A protein and the small-molecule ligand that binds it are described below.
Small molecule (SMILES): Nc1nc2c(ncn2[C@H]2C[C@H](O)[C@@H](CO[P](=O)(O)O[P](=O)(O)OP(=O)(O)O)O2)c(=O)[nH]1

Sequence of chain 1.A:
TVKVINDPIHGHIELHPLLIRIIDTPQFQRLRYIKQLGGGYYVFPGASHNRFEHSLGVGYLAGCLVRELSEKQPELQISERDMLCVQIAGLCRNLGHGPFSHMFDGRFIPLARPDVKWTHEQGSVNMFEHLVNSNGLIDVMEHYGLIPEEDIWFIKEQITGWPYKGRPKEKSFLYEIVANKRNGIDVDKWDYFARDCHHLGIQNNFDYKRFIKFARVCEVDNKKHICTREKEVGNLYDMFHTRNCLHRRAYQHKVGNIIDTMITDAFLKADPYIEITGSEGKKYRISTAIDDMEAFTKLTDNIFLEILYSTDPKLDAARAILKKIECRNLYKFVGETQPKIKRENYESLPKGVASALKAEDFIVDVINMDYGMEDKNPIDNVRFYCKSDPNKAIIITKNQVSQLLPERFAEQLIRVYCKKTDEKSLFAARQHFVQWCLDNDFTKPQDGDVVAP

Binding-site contacts:
Ligand atom C2 contacts residue ARG348 of chain 1.D at 3.3 Å.
Ligand atom N3 contacts residue ARG348 of chain 1.D at 3.3 Å (salt-bridge).
Ligand atom O2A contacts residue LYS13 of chain 1.H at 2.5 Å (salt-bridge).
Ligand atom O2A contacts residue MG1 of chain 1.UA at 2.3 Å.
Ligand atom O2G contacts residue LYS13 of chain 1.H at 2.9 Å (salt-bridge).
Ligand atom N1 contacts residue ASP34 of chain 1.H at 3.0 Å (salt-bridge).
Ligand atom O5' contacts residue ARG348 of chain 1.D at 2.8 Å (salt-bridge).
Ligand atom O3G contacts residue LYS13 of chain 1.H at 3.1 Å (salt-bridge).
Ligand atom N2 contacts residue ASP34 of chain 1.H at 3.3 Å (salt-bridge).
Ligand atom N7 contacts residue TYR52 of chain 1.D at 3.6 Å (h-bond).
Ligand atom C6 contacts residue ARG348 of chain 1.D at 3.4 Å.
Ligand atom O2B contacts residue MG1 of chain 1.UA at 2.6 Å.
Ligand atom C5 contacts residue ARG348 of chain 1.D at 3.5 Å.
Ligand atom C8 contacts residue VAL53 of chain 1.D at 3.0 Å (hydrophobic).
Ligand atom O2G contacts residue MG1 of chain 1.UA at 2.2 Å.
Ligand atom N9 contacts residue VAL53 of chain 1.D at 3.4 Å (h-bond).
Ligand atom C4' contacts residue DGT1 of chain 1.L at 3.5 Å.
Ligand atom C4 contacts residue ARG348 of chain 1.D at 3.5 Å.
Ligand atom O1B contacts residue VAL275 of chain 1.D at 3.2 Å.
Ligand atom O3' contacts residue DGT1 of chain 1.L at 2.6 Å (h-bond).
Ligand atom O6 contacts residue PHE62 of chain 1.H at 3.5 Å.
Ligand atom N2 contacts residue ARG348 of chain 1.D at 3.4 Å (salt-bridge).
Ligand atom O6 contacts residue ARG42 of chain 1.H at 3.1 Å (salt-bridge).
Ligand atom C3' contacts residue DGT1 of chain 1.L at 3.5 Å.
Ligand atom O1A contacts residue ARG348 of chain 1.D at 3.0 Å (salt-bridge).
Ligand atom N1 contacts residue ARG348 of chain 1.D at 3.5 Å (salt-bridge).
Ligand atom C5' contacts residue DGT1 of chain 1.L at 3.1 Å.
Ligand atom C1' contacts residue VAL53 of chain 1.D at 3.3 Å (hydrophobic).
Ligand atom PG contacts residue MG1 of chain 1.UA at 3.6 Å.
Ligand atom C2' contacts residue VAL14 of chain 1.H at 3.5 Å (hydrophobic).
Ligand atom O6 contacts residue ILE33 of chain 1.H at 3.4 Å.
Ligand atom O2G contacts residue DGT1 of chain 1.L at 2.8 Å (h-bond).
Ligand atom O6 contacts residue GLN39 of chain 1.H at 3.2 Å (h-bond).
Ligand atom C8 contacts residue TYR52 of chain 1.D at 3.5 Å (hydrophobic).
Ligand atom O2A contacts residue DGT1 of chain 1.L at 3.2 Å (h-bond).
Ligand atom O4' contacts residue ARG348 of chain 1.D at 3.0 Å (salt-bridge).
Ligand atom PG contacts residue LYS13 of chain 1.H at 3.6 Å.
Ligand atom O3' contacts residue MG1 of chain 1.UA at 3.6 Å.
Ligand atom O3' contacts residue VAL14 of chain 1.H at 3.5 Å (h-bond).
Ligand atom O2B contacts residue DGT1 of chain 1.L at 2.7 Å (h-bond).

Sequence of chain 1.H:
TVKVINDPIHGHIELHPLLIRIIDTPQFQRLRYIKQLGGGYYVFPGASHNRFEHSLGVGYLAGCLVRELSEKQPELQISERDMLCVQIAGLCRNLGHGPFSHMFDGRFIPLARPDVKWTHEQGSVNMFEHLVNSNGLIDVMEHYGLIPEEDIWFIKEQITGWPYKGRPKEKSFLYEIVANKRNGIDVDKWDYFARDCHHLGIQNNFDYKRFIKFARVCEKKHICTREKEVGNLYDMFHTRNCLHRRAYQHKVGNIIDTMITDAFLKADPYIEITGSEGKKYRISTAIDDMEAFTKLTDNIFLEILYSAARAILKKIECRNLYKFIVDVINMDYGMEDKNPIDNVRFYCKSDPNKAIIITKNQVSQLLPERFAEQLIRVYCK

Sequence of chain 1.D:
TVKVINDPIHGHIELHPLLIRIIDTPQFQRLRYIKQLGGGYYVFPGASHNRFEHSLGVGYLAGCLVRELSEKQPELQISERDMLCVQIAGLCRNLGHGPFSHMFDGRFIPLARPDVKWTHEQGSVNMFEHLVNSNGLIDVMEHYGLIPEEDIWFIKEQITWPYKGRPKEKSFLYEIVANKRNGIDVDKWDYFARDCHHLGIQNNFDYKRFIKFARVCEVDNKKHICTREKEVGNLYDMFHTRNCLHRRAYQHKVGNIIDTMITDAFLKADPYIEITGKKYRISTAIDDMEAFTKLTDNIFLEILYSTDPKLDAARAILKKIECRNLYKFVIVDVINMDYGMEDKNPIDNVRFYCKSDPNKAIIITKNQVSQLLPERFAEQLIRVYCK